This protein binds this small molecule.
Small molecule (SMILES): CC[C@H](C)[C@H](NC(=O)[C@H](CO)NC(=O)[C@H](CCCN=C(N)N)NC(=O)[C@@H](NC(=O)[C@@H]1CCCN1C(=O)[C@@H]1CCCN1C(=O)[C@H](C)N)C(C)C)C(=O)N[C@H](C=O)Cc1ccc(O)cc1

Binding-site contacts:
Ligand atom CG2 contacts residue ASN281 of chain 7.X at 3.6 Å.
Ligand atom C contacts residue LEU286 of chain 7.X at 3.8 Å (hydrophobic).
Ligand atom CA contacts residue THR235 of chain 7.X at 3.6 Å.
Ligand atom CG2 contacts residue GLU236 of chain 7.X at 3.3 Å.
Ligand atom CG2 contacts residue LEU286 of chain 7.X at 3.7 Å (hydrophobic).
Ligand atom O contacts residue ASN227 of chain 7.X at 3.6 Å.
Ligand atom CG contacts residue LYS234 of chain 7.X at 3.3 Å.
Ligand atom C contacts residue TYR94 of chain 7.X at 4.0 Å (hydrophobic).
Ligand atom C contacts residue THR235 of chain 7.X at 3.6 Å.
Ligand atom O contacts residue LEU286 of chain 7.X at 3.2 Å.
Ligand atom CD contacts residue TYR273 of chain 7.X at 3.3 Å (hydrophobic).
Ligand atom N contacts residue TYR273 of chain 7.X at 3.9 Å.
Ligand atom CG2 contacts residue HIS277 of chain 7.X at 3.3 Å.
Ligand atom CG contacts residue HIS277 of chain 7.X at 3.8 Å.
Ligand atom C contacts residue THR235 of chain 7.X at 3.6 Å.
Ligand atom CG contacts residue ASP233 of chain 7.X at 3.0 Å.
Ligand atom CD1 contacts residue TYR91 of chain 7.X at 3.9 Å (hydrophobic).
Ligand atom CB contacts residue TYR238 of chain 7.X at 3.6 Å (hydrophobic).
Ligand atom CD1 contacts residue TYR94 of chain 7.X at 3.5 Å (hydrophobic).
Ligand atom CG1 contacts residue VAL280 of chain 7.X at 4.0 Å (hydrophobic).
Ligand atom N contacts residue THR235 of chain 7.X at 3.9 Å.
Ligand atom C contacts residue ASN281 of chain 7.X at 3.8 Å.
Ligand atom CG contacts residue TYR273 of chain 7.X at 3.6 Å (hydrophobic).
Ligand atom O contacts residue ASN281 of chain 7.X at 2.6 Å (h-bond).
Ligand atom O contacts residue THR235 of chain 7.X at 3.1 Å (h-bond).
Ligand atom N contacts residue ASN227 of chain 7.X at 3.0 Å (h-bond).
Ligand atom CB contacts residue LEU286 of chain 7.X at 3.9 Å (hydrophobic).
Ligand atom O contacts residue THR235 of chain 7.X at 3.0 Å (h-bond).
Ligand atom CG2 contacts residue PHE278 of chain 7.X at 3.7 Å (hydrophobic).
Ligand atom CD contacts residue HIS277 of chain 7.X at 3.9 Å.
Ligand atom CG1 contacts residue TYR94 of chain 7.X at 3.8 Å (hydrophobic).
Ligand atom CB contacts residue ASP233 of chain 7.X at 3.0 Å.
Ligand atom O contacts residue LYS234 of chain 7.X at 3.6 Å.
Ligand atom CA contacts residue ASN227 of chain 7.X at 3.7 Å.
Ligand atom C contacts residue THR235 of chain 7.X at 3.6 Å.
Ligand atom CB contacts residue HIS277 of chain 7.X at 3.7 Å.
Ligand atom O contacts residue HIS277 of chain 7.X at 3.4 Å.
Ligand atom C contacts residue ASN227 of chain 7.X at 3.5 Å.
Ligand atom N contacts residue THR235 of chain 7.X at 3.5 Å (h-bond).
Ligand atom O contacts residue TYR94 of chain 7.X at 2.9 Å.

Sequence of chain 7.X:
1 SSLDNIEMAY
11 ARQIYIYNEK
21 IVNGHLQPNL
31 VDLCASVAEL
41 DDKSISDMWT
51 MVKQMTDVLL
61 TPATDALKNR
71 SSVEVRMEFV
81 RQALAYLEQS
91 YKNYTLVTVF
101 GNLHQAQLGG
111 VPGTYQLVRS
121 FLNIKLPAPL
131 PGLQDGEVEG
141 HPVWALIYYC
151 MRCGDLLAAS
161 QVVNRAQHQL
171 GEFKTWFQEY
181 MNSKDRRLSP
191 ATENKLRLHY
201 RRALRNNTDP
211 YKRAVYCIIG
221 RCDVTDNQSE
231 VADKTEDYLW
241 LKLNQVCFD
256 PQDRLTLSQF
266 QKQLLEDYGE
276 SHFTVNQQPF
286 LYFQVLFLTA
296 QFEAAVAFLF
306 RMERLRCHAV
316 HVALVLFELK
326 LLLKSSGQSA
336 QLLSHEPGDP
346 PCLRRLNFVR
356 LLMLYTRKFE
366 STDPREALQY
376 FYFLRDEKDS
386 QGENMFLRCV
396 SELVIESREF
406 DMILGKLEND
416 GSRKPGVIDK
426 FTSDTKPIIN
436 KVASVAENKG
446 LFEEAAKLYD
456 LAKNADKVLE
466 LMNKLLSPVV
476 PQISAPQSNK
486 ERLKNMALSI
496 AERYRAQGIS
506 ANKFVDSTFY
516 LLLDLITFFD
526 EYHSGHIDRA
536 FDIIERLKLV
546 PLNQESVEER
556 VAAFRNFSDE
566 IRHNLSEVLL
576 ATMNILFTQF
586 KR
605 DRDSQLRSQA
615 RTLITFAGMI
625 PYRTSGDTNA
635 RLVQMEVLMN